Sequence of chain 1.A:
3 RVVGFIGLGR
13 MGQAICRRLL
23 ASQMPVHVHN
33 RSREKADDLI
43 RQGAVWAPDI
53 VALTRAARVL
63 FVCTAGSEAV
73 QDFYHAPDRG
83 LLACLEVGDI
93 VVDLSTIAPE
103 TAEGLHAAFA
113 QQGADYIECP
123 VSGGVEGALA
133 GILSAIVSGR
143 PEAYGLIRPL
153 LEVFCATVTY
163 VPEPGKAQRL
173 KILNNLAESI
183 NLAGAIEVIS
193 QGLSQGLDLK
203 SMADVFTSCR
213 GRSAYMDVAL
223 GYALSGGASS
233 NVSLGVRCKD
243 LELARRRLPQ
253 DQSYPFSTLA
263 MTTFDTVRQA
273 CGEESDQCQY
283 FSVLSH

Sequence of chain 1.B:
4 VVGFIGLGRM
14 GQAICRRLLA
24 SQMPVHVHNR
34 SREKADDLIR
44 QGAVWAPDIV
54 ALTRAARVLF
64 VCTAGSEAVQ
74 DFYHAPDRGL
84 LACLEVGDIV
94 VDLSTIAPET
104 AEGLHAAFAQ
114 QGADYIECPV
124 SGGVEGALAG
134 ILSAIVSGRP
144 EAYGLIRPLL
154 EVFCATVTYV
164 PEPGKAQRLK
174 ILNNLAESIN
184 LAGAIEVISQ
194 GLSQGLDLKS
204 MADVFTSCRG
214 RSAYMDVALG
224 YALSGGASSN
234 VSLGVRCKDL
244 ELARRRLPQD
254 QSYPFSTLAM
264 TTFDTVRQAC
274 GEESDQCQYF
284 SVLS

Binding-site contacts:
Ligand atom O2 contacts residue SER124 of chain 1.A at 2.8 Å (h-bond).
Ligand atom P1 contacts residue GLY126 of chain 1.A at 4.0 Å.
Ligand atom C1 contacts residue GLU180 of chain 1.A at 4.1 Å.
Ligand atom P1 contacts residue ARG212 of chain 1.B at 3.7 Å.
Ligand atom O7 contacts residue LYS173 of chain 1.A at 2.7 Å (salt-bridge).
Ligand atom O3 contacts residue NAP1 of chain 1.E at 3.1 Å.
Ligand atom C6 contacts residue NAP1 of chain 1.E at 3.3 Å.
Ligand atom P1 contacts residue GLY125 of chain 1.A at 3.9 Å.
Ligand atom P1 contacts residue GLU180 of chain 1.A at 3.4 Å.
Ligand atom O3 contacts residue GLY125 of chain 1.A at 2.6 Å (h-bond).
Ligand atom O3 contacts residue ARG212 of chain 1.B at 3.6 Å.
Ligand atom C1 contacts residue NAP1 of chain 1.E at 3.1 Å.
Ligand atom O3 contacts residue SER124 of chain 1.A at 3.5 Å.
Ligand atom C8 contacts residue GLU180 of chain 1.A at 4.1 Å.
Ligand atom C8 contacts residue ASP242 of chain 1.A at 3.9 Å.
Ligand atom P1 contacts residue TYR217 of chain 1.A at 3.6 Å.
Ligand atom C8 contacts residue VAL238 of chain 1.A at 4.0 Å (hydrophobic).
Ligand atom C6 contacts residue ASN177 of chain 1.A at 3.3 Å.
Ligand atom O2 contacts residue GLY125 of chain 1.A at 4.1 Å.
Ligand atom O2 contacts residue GLU180 of chain 1.A at 2.5 Å (salt-bridge).
Ligand atom P1 contacts residue NAP1 of chain 1.E at 3.6 Å.
Ligand atom O4 contacts residue SER124 of chain 1.A at 4.2 Å.
Ligand atom O4 contacts residue TYR217 of chain 1.A at 2.5 Å (h-bond).
Ligand atom C1 contacts residue VAL234 of chain 1.A at 4.0 Å (hydrophobic).
Ligand atom O7 contacts residue NAP1 of chain 1.E at 3.0 Å.
Ligand atom C8 contacts residue ASN177 of chain 1.A at 3.4 Å.
Ligand atom O2 contacts residue LYS173 of chain 1.A at 2.8 Å (salt-bridge).
Ligand atom O4 contacts residue GLU180 of chain 1.A at 3.2 Å (salt-bridge).
Ligand atom P1 contacts residue SER124 of chain 1.A at 3.7 Å.
Ligand atom P1 contacts residue LYS173 of chain 1.A at 4.0 Å.
Ligand atom O7 contacts residue ASP242 of chain 1.A at 4.2 Å.
Ligand atom C1 contacts residue TYR217 of chain 1.A at 3.4 Å (hydrophobic).
Ligand atom C6 contacts residue GLU180 of chain 1.A at 3.9 Å.
Ligand atom C6 contacts residue LYS173 of chain 1.A at 3.8 Å.
Ligand atom C8 contacts residue ARG239 of chain 1.A at 3.6 Å.
Ligand atom O3 contacts residue GLY126 of chain 1.A at 2.7 Å (h-bond).
Ligand atom O7 contacts residue ASN177 of chain 1.A at 2.9 Å (h-bond).
Ligand atom O2 contacts residue ASN177 of chain 1.A at 3.8 Å.
Ligand atom C8 contacts residue VAL234 of chain 1.A at 3.7 Å (hydrophobic).
Ligand atom O4 contacts residue ARG212 of chain 1.B at 2.9 Å.

The small molecule below binds the protein below.
Small molecule (SMILES): CC(=O)CP(=O)(O)O